Binding-site contacts:
Ligand atom O2 contacts residue SER152 of chain 1.D at 3.9 Å.
Ligand atom O1 contacts residue CYS153 of chain 1.D at 2.8 Å (h-bond).
Ligand atom C1 contacts residue THR183 of chain 1.D at 4.2 Å.
Ligand atom O1P contacts residue ARG234 of chain 1.D at 3.5 Å (salt-bridge).
Ligand atom P contacts residue CYS153 of chain 1.D at 4.1 Å.
Ligand atom O1P contacts residue THR154 of chain 1.D at 4.0 Å.
Ligand atom C1 contacts residue CYS153 of chain 1.D at 3.2 Å (hydrophobic).
Ligand atom O1 contacts residue THR183 of chain 1.D at 3.8 Å.
Ligand atom O1 contacts residue NAD1 of chain 1.Y at 2.6 Å (h-bond).
Ligand atom C3 contacts residue CYS153 of chain 1.D at 3.9 Å (hydrophobic).
Ligand atom P contacts residue THR154 of chain 1.D at 3.3 Å.
Ligand atom O2P contacts residue THR154 of chain 1.D at 2.6 Å (h-bond).
Ligand atom O1P contacts residue CYS153 of chain 1.D at 3.6 Å (h-bond).
Ligand atom P contacts residue SER152 of chain 1.D at 4.2 Å.
Ligand atom P contacts residue THR211 of chain 1.D at 3.4 Å.
Ligand atom O2 contacts residue NAD1 of chain 1.Y at 3.2 Å.
Ligand atom O1 contacts residue ASN315 of chain 1.D at 4.1 Å.
Ligand atom O4P contacts residue THR211 of chain 1.D at 3.1 Å (h-bond).
Ligand atom C3 contacts residue HIS180 of chain 1.D at 4.3 Å.
Ligand atom C1 contacts residue HIS180 of chain 1.D at 3.9 Å.
Ligand atom O1P contacts residue HIS180 of chain 1.D at 3.5 Å (h-bond).
Ligand atom C2 contacts residue CYS153 of chain 1.D at 3.0 Å (hydrophobic).
Ligand atom C2 contacts residue HIS180 of chain 1.D at 4.3 Å.
Ligand atom C1 contacts residue ARG234 of chain 1.D at 4.4 Å.
Ligand atom O3P contacts residue THR211 of chain 1.D at 4.1 Å.
Ligand atom O2P contacts residue THR178 of chain 1.D at 4.0 Å.
Ligand atom O2P contacts residue HIS180 of chain 1.D at 4.2 Å.
Ligand atom O2 contacts residue CYS153 of chain 1.D at 3.8 Å.
Ligand atom O4P contacts residue SER152 of chain 1.D at 4.3 Å.
Ligand atom O2P contacts residue THR211 of chain 1.D at 2.9 Å (h-bond).
Ligand atom O3P contacts residue SER152 of chain 1.D at 3.0 Å.
Ligand atom O3P contacts residue THR154 of chain 1.D at 2.9 Å (h-bond).
Ligand atom O1 contacts residue HIS180 of chain 1.D at 3.0 Å (h-bond).
Ligand atom O3P contacts residue CYS153 of chain 1.D at 3.3 Å (h-bond).
Ligand atom C2 contacts residue NAD1 of chain 1.Y at 3.8 Å.
Ligand atom C1 contacts residue NAD1 of chain 1.Y at 2.9 Å.
Ligand atom C3 contacts residue ARG234 of chain 1.D at 3.4 Å.

This protein binds this small molecule.
Small molecule (SMILES): O=C[C@H](O)COP(=O)(O)O

Sequence of chain 1.D:
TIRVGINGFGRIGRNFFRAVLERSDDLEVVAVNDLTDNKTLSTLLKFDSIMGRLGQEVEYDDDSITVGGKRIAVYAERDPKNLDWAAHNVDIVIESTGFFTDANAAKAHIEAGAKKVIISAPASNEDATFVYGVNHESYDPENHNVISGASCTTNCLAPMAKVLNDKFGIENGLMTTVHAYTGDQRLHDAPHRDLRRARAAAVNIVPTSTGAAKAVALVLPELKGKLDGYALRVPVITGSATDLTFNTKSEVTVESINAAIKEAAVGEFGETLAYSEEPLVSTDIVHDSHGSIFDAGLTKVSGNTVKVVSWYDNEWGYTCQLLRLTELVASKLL